Sequence of chain 1.A:
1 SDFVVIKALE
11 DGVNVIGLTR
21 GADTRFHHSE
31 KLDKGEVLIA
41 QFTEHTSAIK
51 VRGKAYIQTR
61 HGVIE

Sequence of chain 1.B:
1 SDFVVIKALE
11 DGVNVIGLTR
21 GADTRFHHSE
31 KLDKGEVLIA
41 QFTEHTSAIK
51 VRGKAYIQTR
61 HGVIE

This small molecule binds to this protein.
Small molecule (SMILES): N[C@@H](Cc1c[nH]c2ccccc12)C(=O)O

Binding-site contacts:
Ligand atom N contacts residue GLY21 of chain 1.A at 2.8 Å (h-bond).
Ligand atom CD1 contacts residue THR43 of chain 1.B at 3.8 Å.
Ligand atom OXT contacts residue HIS45 of chain 1.B at 3.8 Å.
Ligand atom CB contacts residue SER47 of chain 1.A at 3.4 Å.
Ligand atom CD2 contacts residue THR46 of chain 1.B at 4.0 Å.
Ligand atom O contacts residue ARG20 of chain 1.A at 3.5 Å.
Ligand atom C contacts residue GLY21 of chain 1.A at 3.4 Å.
Ligand atom C contacts residue THR46 of chain 1.B at 3.9 Å.
Ligand atom CA contacts residue THR24 of chain 1.A at 3.2 Å.
Ligand atom CA contacts residue GLY21 of chain 1.A at 3.5 Å.
Ligand atom CZ3 contacts residue GLY17 of chain 1.B at 3.6 Å.
Ligand atom CE3 contacts residue HIS27 of chain 1.B at 3.9 Å.
Ligand atom NE1 contacts residue ALA40 of chain 1.B at 3.8 Å.
Ligand atom CZ2 contacts residue ILE49 of chain 1.B at 3.9 Å (hydrophobic).
Ligand atom CZ2 contacts residue ALA40 of chain 1.B at 3.9 Å (hydrophobic).
Ligand atom N contacts residue ASP23 of chain 1.A at 3.1 Å (salt-bridge).
Ligand atom OXT contacts residue THR46 of chain 1.B at 2.8 Å (h-bond).
Ligand atom CA contacts residue SER47 of chain 1.A at 3.9 Å.
Ligand atom C contacts residue THR43 of chain 1.B at 3.5 Å.
Ligand atom O contacts residue THR43 of chain 1.B at 3.6 Å.
Ligand atom CE3 contacts residue HIS28 of chain 1.B at 4.0 Å.
Ligand atom N contacts residue THR19 of chain 1.A at 2.8 Å (h-bond).
Ligand atom C contacts residue SER47 of chain 1.A at 3.5 Å.
Ligand atom NE1 contacts residue GLN41 of chain 1.B at 2.9 Å (h-bond).
Ligand atom O contacts residue GLY21 of chain 1.A at 3.1 Å (h-bond).
Ligand atom CZ2 contacts residue THR46 of chain 1.B at 3.9 Å.
Ligand atom O contacts residue SER47 of chain 1.A at 2.9 Å (h-bond).
Ligand atom CE2 contacts residue GLN41 of chain 1.B at 4.0 Å.
Ligand atom CZ3 contacts residue HIS28 of chain 1.B at 4.0 Å.
Ligand atom CG contacts residue SER47 of chain 1.A at 3.8 Å.
Ligand atom OXT contacts residue THR43 of chain 1.B at 2.6 Å (h-bond).
Ligand atom CA contacts residue THR19 of chain 1.A at 3.7 Å.
Ligand atom CH2 contacts residue GLY17 of chain 1.B at 3.5 Å.
Ligand atom OXT contacts residue GLY21 of chain 1.A at 3.9 Å.
Ligand atom N contacts residue THR24 of chain 1.A at 2.8 Å (h-bond).
Ligand atom CB contacts residue THR19 of chain 1.A at 3.7 Å.
Ligand atom CD1 contacts residue SER47 of chain 1.A at 3.5 Å.
Ligand atom CD1 contacts residue GLN41 of chain 1.B at 3.6 Å.
Ligand atom O contacts residue THR19 of chain 1.A at 3.9 Å.
Ligand atom CB contacts residue THR24 of chain 1.A at 3.6 Å.